Binding-site contacts:
Ligand atom C5 contacts residue ASN64 of chain 1.A at 3.7 Å.
Ligand atom C6 contacts residue PHE10 of chain 1.A at 3.6 Å (hydrophobic).
Ligand atom O6 contacts residue PHE10 of chain 1.A at 3.5 Å.
Ligand atom C3 contacts residue LYS13 of chain 1.A at 3.9 Å.
Ligand atom N2 contacts residue ASP32 of chain 1.A at 2.5 Å (salt-bridge).
Ligand atom N2 contacts residue ASN64 of chain 1.A at 2.9 Å (h-bond).
Ligand atom O5 contacts residue ASN64 of chain 1.A at 2.4 Å (h-bond).
Ligand atom C2 contacts residue ASN64 of chain 1.A at 2.4 Å.
Ligand atom C6 contacts residue GLN62 of chain 1.A at 3.5 Å.
Ligand atom C1 contacts residue PHE8 of chain 1.A at 3.8 Å (hydrophobic).
Ligand atom C2 contacts residue ASP32 of chain 1.A at 3.5 Å.
Ligand atom O3 contacts residue ASP32 of chain 1.A at 3.8 Å.
Ligand atom C6 contacts residue THR27 of chain 1.A at 3.6 Å.
Ligand atom C6 contacts residue PHE8 of chain 1.A at 3.5 Å (hydrophobic).
Ligand atom O4 contacts residue MAN4 of chain 1.D at 3.8 Å.
Ligand atom O6 contacts residue PHE8 of chain 1.A at 3.5 Å.
Ligand atom O5 contacts residue GLN62 of chain 1.A at 3.9 Å.
Ligand atom O3 contacts residue ARG68 of chain 1.A at 3.6 Å.
Ligand atom C8 contacts residue ARG68 of chain 1.A at 3.6 Å.
Ligand atom O3 contacts residue LYS13 of chain 1.A at 2.6 Å (salt-bridge).
Ligand atom O7 contacts residue VAL31 of chain 1.A at 3.5 Å.
Ligand atom C1 contacts residue ASN64 of chain 1.A at 1.4 Å.
Ligand atom C1 contacts residue THR66 of chain 1.A at 3.6 Å.
Ligand atom O3 contacts residue MAN4 of chain 1.D at 3.9 Å.
Ligand atom C3 contacts residue ASN64 of chain 1.A at 3.8 Å.
Ligand atom C7 contacts residue ARG68 of chain 1.A at 3.5 Å.
Ligand atom C5 contacts residue PHE10 of chain 1.A at 3.9 Å (hydrophobic).
Ligand atom O5 contacts residue PHE8 of chain 1.A at 3.8 Å.
Ligand atom C7 contacts residue ASP32 of chain 1.A at 3.4 Å.
Ligand atom C2 contacts residue PHE10 of chain 1.A at 3.7 Å (hydrophobic).
Ligand atom C8 contacts residue ASP32 of chain 1.A at 3.3 Å.
Ligand atom O7 contacts residue ARG68 of chain 1.A at 2.8 Å (salt-bridge).
Ligand atom C3 contacts residue MAN4 of chain 1.D at 3.9 Å.
Ligand atom C7 contacts residue ASN64 of chain 1.A at 3.2 Å.
Ligand atom C2 contacts residue PHE8 of chain 1.A at 3.6 Å (hydrophobic).
Ligand atom C3 contacts residue ASP32 of chain 1.A at 3.5 Å.
Ligand atom O4 contacts residue VAL31 of chain 1.A at 3.5 Å.
Ligand atom O7 contacts residue ASN64 of chain 1.A at 3.2 Å (h-bond).
Ligand atom C1 contacts residue PHE10 of chain 1.A at 3.6 Å (hydrophobic).
Ligand atom C4 contacts residue PHE8 of chain 1.A at 3.9 Å (hydrophobic).

Sequence of chain 1.A:
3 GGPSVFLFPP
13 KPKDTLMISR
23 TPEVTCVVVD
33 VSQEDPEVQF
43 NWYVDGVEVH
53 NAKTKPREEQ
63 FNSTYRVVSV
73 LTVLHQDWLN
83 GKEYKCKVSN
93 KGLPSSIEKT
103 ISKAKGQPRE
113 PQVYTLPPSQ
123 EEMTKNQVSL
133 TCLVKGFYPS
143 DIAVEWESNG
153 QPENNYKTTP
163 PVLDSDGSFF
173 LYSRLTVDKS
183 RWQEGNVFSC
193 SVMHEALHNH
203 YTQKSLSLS

The protein below binds the small molecule below.
Small molecule (SMILES): CC(=O)N[C@H]1[C@H](O[C@H]2[C@H](O)[C@@H](NC(C)=O)CO[C@@H]2CO[C@@H]2O[C@@H](C)[C@@H](O)[C@@H](O)[C@@H]2O)O[C@H](CO)[C@@H](O[C@@H]2O[C@H](CO[C@H]3O[C@H](CO)[C@@H](O)[C@H](O)[C@@H]3O[C@@H]3O[C@H](CO)[C@@H](O)[C@H](O)[C@H]3NC(C)=O)[C@@H](O)[C@H](O[C@H]3O[C@H](CO)[C@@H](O)[C@H](O)[C@@H]3O[C@@H]3O[C@H](CO)[C@@H](O)[C@H](O)[C@H]3NC(C)=O)[C@@H]2O)[C@@H]1O